Sequence of chain 1.B:
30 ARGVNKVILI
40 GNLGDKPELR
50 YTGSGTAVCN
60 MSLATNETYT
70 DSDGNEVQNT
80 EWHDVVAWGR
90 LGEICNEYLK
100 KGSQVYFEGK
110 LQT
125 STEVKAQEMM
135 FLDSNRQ

Binding-site contacts:
Ligand atom O4 contacts residue VAL85 of chain 1.A at 3.6 Å.
Ligand atom C4' contacts residue TYR68 of chain 1.B at 3.9 Å (hydrophobic).
Ligand atom OP1 contacts residue LYS129 of chain 1.A at 2.5 Å (salt-bridge).
Ligand atom C5 contacts residue TRP87 of chain 1.A at 3.8 Å (hydrophobic).
Ligand atom O4 contacts residue LYS129 of chain 1.A at 4.0 Å.
Ligand atom C4 contacts residue TRP87 of chain 1.A at 3.5 Å (hydrophobic).
Ligand atom C1' contacts residue TYR68 of chain 1.B at 4.0 Å (hydrophobic).
Ligand atom O4' contacts residue TRP87 of chain 1.A at 3.9 Å.
Ligand atom OP1 contacts residue GLN111 of chain 1.A at 4.0 Å.
Ligand atom N3 contacts residue VAL57 of chain 1.A at 3.4 Å.
Ligand atom C7 contacts residue TRP87 of chain 1.A at 3.8 Å (hydrophobic).
Ligand atom O4' contacts residue THR51 of chain 1.A at 4.0 Å.
Ligand atom N3 contacts residue ASN59 of chain 1.A at 3.0 Å (h-bond).
Ligand atom C2 contacts residue TRP87 of chain 1.A at 3.9 Å (hydrophobic).
Ligand atom OP1 contacts residue GLY52 of chain 1.A at 3.0 Å (h-bond).
Ligand atom O5' contacts residue ASN78 of chain 1.B at 3.9 Å.
Ligand atom C7 contacts residue GLU127 of chain 1.A at 3.7 Å.
Ligand atom O4' contacts residue TYR68 of chain 1.B at 3.5 Å (h-bond).
Ligand atom C2' contacts residue TRP87 of chain 1.A at 4.0 Å (hydrophobic).
Ligand atom C7 contacts residue LYS129 of chain 1.A at 3.4 Å.
Ligand atom C7 contacts residue ARG113 of chain 1.A at 3.8 Å.
Ligand atom OP1 contacts residue ARG113 of chain 1.A at 3.6 Å.
Ligand atom P contacts residue GLY52 of chain 1.A at 3.5 Å.
Ligand atom P contacts residue LYS109 of chain 1.A at 3.5 Å.
Ligand atom OP2 contacts residue THR51 of chain 1.A at 4.0 Å.
Ligand atom OP2 contacts residue GLY52 of chain 1.A at 3.2 Å (h-bond).
Ligand atom C2 contacts residue VAL57 of chain 1.A at 3.6 Å (hydrophobic).
Ligand atom C4 contacts residue ASN59 of chain 1.A at 3.3 Å.
Ligand atom O3' contacts residue THR51 of chain 1.A at 4.0 Å.
Ligand atom O4 contacts residue TRP87 of chain 1.A at 3.2 Å.
Ligand atom O2 contacts residue VAL57 of chain 1.A at 3.2 Å.
Ligand atom P contacts residue LYS129 of chain 1.A at 3.4 Å.
Ligand atom O4 contacts residue ASN59 of chain 1.A at 2.9 Å (h-bond).
Ligand atom N3 contacts residue TRP87 of chain 1.A at 3.6 Å.
Ligand atom OP1 contacts residue LYS109 of chain 1.A at 3.4 Å (salt-bridge).
Ligand atom OP1 contacts residue THR51 of chain 1.A at 3.5 Å.
Ligand atom O2 contacts residue THR55 of chain 1.A at 3.6 Å.
Ligand atom OP2 contacts residue LYS129 of chain 1.A at 3.6 Å (salt-bridge).
Ligand atom O4 contacts residue GLU127 of chain 1.A at 3.2 Å (salt-bridge).
Ligand atom OP2 contacts residue TRP87 of chain 1.A at 3.5 Å.

Sequence of chain 1.A:
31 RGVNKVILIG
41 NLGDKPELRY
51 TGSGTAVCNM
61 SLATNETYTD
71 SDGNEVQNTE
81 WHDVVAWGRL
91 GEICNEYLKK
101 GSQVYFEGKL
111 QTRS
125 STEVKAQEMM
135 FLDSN

The protein below binds the small molecule below.
Small molecule (SMILES): Cc1cn([C@H]2C[C@H](OP(=O)(O)O)[C@@H](CO[P](=O)(O)O[C@H]3C[C@H](n4cc(C)c(=O)[nH]c4=O)O[C@@H]3CO[P](=O)(O)O[C@H]3C[C@H](N)O[C@@H]3COP(=O)=O)O2)c(=O)[nH]c1=O